Sequence of chain 2.A:
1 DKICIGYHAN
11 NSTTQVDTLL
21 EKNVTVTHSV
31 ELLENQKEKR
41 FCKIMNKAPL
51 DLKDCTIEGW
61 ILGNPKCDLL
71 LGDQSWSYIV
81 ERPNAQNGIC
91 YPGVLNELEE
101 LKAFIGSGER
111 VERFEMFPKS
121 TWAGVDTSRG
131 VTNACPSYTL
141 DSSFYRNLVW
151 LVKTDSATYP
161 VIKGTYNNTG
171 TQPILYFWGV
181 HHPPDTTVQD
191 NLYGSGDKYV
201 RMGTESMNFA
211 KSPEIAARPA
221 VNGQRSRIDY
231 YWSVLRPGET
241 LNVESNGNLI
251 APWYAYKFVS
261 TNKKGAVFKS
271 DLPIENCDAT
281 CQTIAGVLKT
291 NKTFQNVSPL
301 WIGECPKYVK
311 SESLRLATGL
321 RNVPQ

Binding-site contacts:
Ligand atom O7 contacts residue THR240 of chain 2.A at 3.8 Å.
Ligand atom C7 contacts residue THR240 of chain 2.A at 3.5 Å.
Ligand atom C2 contacts residue ASN167 of chain 2.A at 2.3 Å.
Ligand atom O5 contacts residue THR169 of chain 2.A at 3.9 Å.
Ligand atom C8 contacts residue GLU205 of chain 2.A at 4.4 Å.
Ligand atom C7 contacts residue ASN167 of chain 2.A at 3.2 Å.
Ligand atom C1 contacts residue THR169 of chain 2.A at 4.2 Å.
Ligand atom N2 contacts residue ASN167 of chain 2.A at 2.7 Å (h-bond).
Ligand atom C3 contacts residue ASN167 of chain 2.A at 3.7 Å.
Ligand atom C5 contacts residue ASN167 of chain 2.A at 3.7 Å.
Ligand atom O6 contacts residue THR169 of chain 2.A at 4.2 Å.
Ligand atom C1 contacts residue ASN167 of chain 2.A at 1.4 Å.
Ligand atom N2 contacts residue THR240 of chain 2.A at 3.7 Å.
Ligand atom O7 contacts residue ASN167 of chain 2.A at 2.9 Å (h-bond).
Ligand atom C4 contacts residue ASN167 of chain 2.A at 4.2 Å.
Ligand atom O5 contacts residue ASN167 of chain 2.A at 2.4 Å (h-bond).
Ligand atom C8 contacts residue THR240 of chain 2.A at 3.7 Å.

The small molecule below binds the protein below.
Small molecule (SMILES): CC(=O)N[C@H]1[C@H](O[C@H]2[C@H](O)[C@@H](NC(C)=O)CO[C@@H]2CO)O[C@H](CO)[C@@H](O)[C@@H]1O